Binding-site contacts:
Ligand atom O2 contacts residue HIS257 of chain 1.C at 3.5 Å (h-bond).
Ligand atom C5 contacts residue ASP327 of chain 1.C at 3.3 Å.
Ligand atom O1 contacts residue PHE66 of chain 1.D at 3.2 Å.
Ligand atom O3 contacts residue ASP327 of chain 1.C at 2.9 Å (salt-bridge).
Ligand atom O3 contacts residue HIS281 of chain 1.C at 3.4 Å.
Ligand atom C2 contacts residue ASP327 of chain 1.C at 3.7 Å.
Ligand atom C6 contacts residue HIS101 of chain 1.C at 3.8 Å.
Ligand atom C3 contacts residue ASP327 of chain 1.C at 3.7 Å.
Ligand atom C3 contacts residue ZN1 of chain 1.L at 3.5 Å.
Ligand atom C2 contacts residue TRP179 of chain 1.C at 3.7 Å (hydrophobic).
Ligand atom C1 contacts residue LYS221 of chain 1.C at 4.0 Å.
Ligand atom C3 contacts residue GLU219 of chain 1.C at 3.5 Å.
Ligand atom O2 contacts residue ASP327 of chain 1.C at 2.6 Å (salt-bridge).
Ligand atom C1 contacts residue TRP179 of chain 1.C at 3.4 Å (hydrophobic).
Ligand atom O1 contacts residue ASP289 of chain 1.C at 3.5 Å (salt-bridge).
Ligand atom O2 contacts residue ZN1 of chain 1.M at 2.7 Å.
Ligand atom O1 contacts residue ZN1 of chain 1.M at 2.7 Å.
Ligand atom C2 contacts residue ZN1 of chain 1.M at 3.5 Å.
Ligand atom C4 contacts residue TRP179 of chain 1.C at 3.5 Å (hydrophobic).
Ligand atom C2 contacts residue GLU219 of chain 1.C at 3.7 Å.
Ligand atom O4 contacts residue PHE131 of chain 1.C at 3.9 Å.
Ligand atom O3 contacts residue ZN1 of chain 1.L at 2.6 Å.
Ligand atom O1 contacts residue LYS221 of chain 1.C at 2.8 Å (salt-bridge).
Ligand atom C1 contacts residue PHE66 of chain 1.D at 3.7 Å (hydrophobic).
Ligand atom O2 contacts residue GLU219 of chain 1.C at 3.7 Å.
Ligand atom O3 contacts residue GLU219 of chain 1.C at 2.8 Å (salt-bridge).
Ligand atom C3 contacts residue TRP179 of chain 1.C at 3.5 Å (hydrophobic).
Ligand atom O2 contacts residue ASP254 of chain 1.C at 3.5 Å (salt-bridge).
Ligand atom C1 contacts residue ZN1 of chain 1.M at 3.4 Å.
Ligand atom C5 contacts residue TRP57 of chain 1.C at 3.9 Å (hydrophobic).
Ligand atom C2 contacts residue ZN1 of chain 1.L at 3.3 Å.
Ligand atom O5 contacts residue ASP327 of chain 1.C at 2.9 Å (salt-bridge).
Ligand atom O2 contacts residue ZN1 of chain 1.L at 2.5 Å.
Ligand atom O4 contacts residue HIS101 of chain 1.C at 3.2 Å (h-bond).
Ligand atom O4 contacts residue TRP179 of chain 1.C at 3.6 Å.
Ligand atom C2 contacts residue HIS257 of chain 1.C at 3.5 Å.
Ligand atom O6 contacts residue PHE66 of chain 1.D at 3.9 Å.
Ligand atom O1 contacts residue HIS257 of chain 1.C at 3.6 Å.
Ligand atom O1 contacts residue TRP179 of chain 1.C at 3.6 Å.
Ligand atom C6 contacts residue TRP57 of chain 1.C at 3.4 Å (hydrophobic).

Sequence of chain 1.C:
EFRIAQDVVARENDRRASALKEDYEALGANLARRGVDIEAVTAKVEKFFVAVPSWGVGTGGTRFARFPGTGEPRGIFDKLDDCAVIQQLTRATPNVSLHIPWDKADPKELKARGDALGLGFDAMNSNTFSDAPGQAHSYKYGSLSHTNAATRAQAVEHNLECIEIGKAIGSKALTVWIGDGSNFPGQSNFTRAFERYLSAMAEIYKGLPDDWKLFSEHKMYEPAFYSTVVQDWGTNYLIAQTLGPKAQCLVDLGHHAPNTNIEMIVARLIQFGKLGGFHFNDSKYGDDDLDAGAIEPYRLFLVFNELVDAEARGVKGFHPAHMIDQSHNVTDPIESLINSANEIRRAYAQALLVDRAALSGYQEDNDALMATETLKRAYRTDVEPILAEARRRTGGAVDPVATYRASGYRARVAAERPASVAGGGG

Sequence of chain 1.D:
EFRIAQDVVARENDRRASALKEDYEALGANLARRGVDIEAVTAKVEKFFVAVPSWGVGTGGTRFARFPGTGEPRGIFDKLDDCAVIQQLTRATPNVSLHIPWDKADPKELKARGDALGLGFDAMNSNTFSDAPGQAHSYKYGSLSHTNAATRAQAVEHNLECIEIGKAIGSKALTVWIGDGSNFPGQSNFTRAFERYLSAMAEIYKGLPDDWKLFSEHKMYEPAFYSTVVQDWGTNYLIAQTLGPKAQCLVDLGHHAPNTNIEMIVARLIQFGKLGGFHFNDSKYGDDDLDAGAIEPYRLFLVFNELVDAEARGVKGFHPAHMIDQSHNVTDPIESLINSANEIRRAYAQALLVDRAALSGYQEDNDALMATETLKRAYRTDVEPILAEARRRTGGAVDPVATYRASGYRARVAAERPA

A protein and the small-molecule ligand that binds it are described below.
Small molecule (SMILES): O=C[C@H](O)[C@H](O)[C@H](O)[C@H](O)CO